The small molecule below binds the protein below.
Small molecule (SMILES): CC(=O)N[C@@H]1[C@@H](O)[C@H](O)[C@@H](CO)O[C@H]1O

Binding-site contacts:
Ligand atom N2 contacts residue ASN657 of chain 1.A at 2.9 Å (h-bond).
Ligand atom C4 contacts residue ASN657 of chain 1.A at 4.2 Å.
Ligand atom C8 contacts residue ASN657 of chain 1.A at 3.4 Å.
Ligand atom O5 contacts residue HIS655 of chain 1.A at 4.3 Å.
Ligand atom C1 contacts residue ASN657 of chain 1.A at 1.4 Å.
Ligand atom O7 contacts residue ASN657 of chain 1.A at 4.2 Å.
Ligand atom C5 contacts residue ASN657 of chain 1.A at 3.7 Å.
Ligand atom C1 contacts residue HIS655 of chain 1.A at 3.9 Å.
Ligand atom C2 contacts residue ASN657 of chain 1.A at 2.4 Å.
Ligand atom O5 contacts residue ASN657 of chain 1.A at 2.4 Å (h-bond).
Ligand atom C7 contacts residue ASN657 of chain 1.A at 3.3 Å.
Ligand atom C3 contacts residue ASN657 of chain 1.A at 3.8 Å.

Sequence of chain 1.A:
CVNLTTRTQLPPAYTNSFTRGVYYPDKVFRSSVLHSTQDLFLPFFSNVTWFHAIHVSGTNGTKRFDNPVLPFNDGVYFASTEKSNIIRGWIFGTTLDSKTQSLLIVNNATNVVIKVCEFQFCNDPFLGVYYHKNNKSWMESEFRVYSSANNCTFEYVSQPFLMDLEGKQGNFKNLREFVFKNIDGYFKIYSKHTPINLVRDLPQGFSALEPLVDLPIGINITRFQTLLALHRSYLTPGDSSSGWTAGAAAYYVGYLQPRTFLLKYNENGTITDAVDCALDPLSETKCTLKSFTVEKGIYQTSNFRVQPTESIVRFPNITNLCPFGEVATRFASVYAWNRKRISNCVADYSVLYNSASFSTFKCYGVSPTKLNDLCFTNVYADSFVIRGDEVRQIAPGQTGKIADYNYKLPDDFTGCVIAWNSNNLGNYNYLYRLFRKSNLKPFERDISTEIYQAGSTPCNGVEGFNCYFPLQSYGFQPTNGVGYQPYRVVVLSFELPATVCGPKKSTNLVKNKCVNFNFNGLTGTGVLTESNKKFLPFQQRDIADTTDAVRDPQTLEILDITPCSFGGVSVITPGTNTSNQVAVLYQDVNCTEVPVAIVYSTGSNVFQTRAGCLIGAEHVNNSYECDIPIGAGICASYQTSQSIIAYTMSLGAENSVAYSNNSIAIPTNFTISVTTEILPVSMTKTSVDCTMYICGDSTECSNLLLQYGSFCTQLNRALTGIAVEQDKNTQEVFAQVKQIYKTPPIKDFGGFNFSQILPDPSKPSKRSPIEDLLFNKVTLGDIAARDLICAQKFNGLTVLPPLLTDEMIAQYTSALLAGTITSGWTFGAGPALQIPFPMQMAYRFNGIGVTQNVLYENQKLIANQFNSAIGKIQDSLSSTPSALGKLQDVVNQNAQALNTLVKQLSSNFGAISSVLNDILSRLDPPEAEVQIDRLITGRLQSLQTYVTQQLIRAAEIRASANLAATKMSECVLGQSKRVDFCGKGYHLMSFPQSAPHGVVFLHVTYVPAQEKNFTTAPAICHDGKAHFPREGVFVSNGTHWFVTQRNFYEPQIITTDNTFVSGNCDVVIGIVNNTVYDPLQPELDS